Sequence of chain 1.A:
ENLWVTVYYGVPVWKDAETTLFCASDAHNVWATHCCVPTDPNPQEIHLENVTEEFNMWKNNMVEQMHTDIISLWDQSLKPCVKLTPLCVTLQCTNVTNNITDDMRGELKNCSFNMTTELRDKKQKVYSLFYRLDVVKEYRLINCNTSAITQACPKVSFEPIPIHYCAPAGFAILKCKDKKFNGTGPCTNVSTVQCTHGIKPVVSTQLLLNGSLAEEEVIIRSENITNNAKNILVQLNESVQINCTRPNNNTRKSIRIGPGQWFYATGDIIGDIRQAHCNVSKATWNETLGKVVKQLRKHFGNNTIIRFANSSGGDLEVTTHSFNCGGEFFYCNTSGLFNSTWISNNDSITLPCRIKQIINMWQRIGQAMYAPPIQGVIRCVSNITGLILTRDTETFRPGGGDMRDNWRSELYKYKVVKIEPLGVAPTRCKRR

Binding-site contacts:
Ligand atom C1 contacts residue ASN306 of chain 1.A at 1.5 Å.
Ligand atom O5 contacts residue ILE327 of chain 1.A at 3.1 Å.
Ligand atom C1 contacts residue ILE327 of chain 1.A at 4.0 Å (hydrophobic).
Ligand atom C2 contacts residue ILE327 of chain 1.A at 4.3 Å (hydrophobic).
Ligand atom C2 contacts residue ASN306 of chain 1.A at 2.5 Å.
Ligand atom C6 contacts residue ILE327 of chain 1.A at 3.8 Å (hydrophobic).
Ligand atom O5 contacts residue ASN306 of chain 1.A at 2.5 Å (h-bond).
Ligand atom C3 contacts residue ASN306 of chain 1.A at 3.9 Å.
Ligand atom C7 contacts residue ASN306 of chain 1.A at 3.4 Å.
Ligand atom C5 contacts residue ILE327 of chain 1.A at 4.0 Å (hydrophobic).
Ligand atom C5 contacts residue ASN306 of chain 1.A at 3.8 Å.
Ligand atom C4 contacts residue ASN306 of chain 1.A at 4.4 Å.
Ligand atom N2 contacts residue ASN306 of chain 1.A at 2.9 Å (h-bond).
Ligand atom C7 contacts residue ILE327 of chain 1.A at 4.5 Å (hydrophobic).
Ligand atom O7 contacts residue ASN306 of chain 1.A at 3.5 Å (h-bond).
Ligand atom O7 contacts residue ILE327 of chain 1.A at 3.5 Å.
Ligand atom C8 contacts residue ASN306 of chain 1.A at 4.5 Å.

This small molecule binds to this protein.
Small molecule (SMILES): CC(=O)N[C@@H]1[C@@H](O)[C@H](O)[C@@H](CO)O[C@H]1O